Binding-site contacts:
Ligand atom C6 contacts residue SER430 of chain 32.A at 4.2 Å.
Ligand atom P contacts residue LYS439 of chain 32.A at 3.3 Å.
Ligand atom C6 contacts residue HIS428 of chain 32.A at 4.2 Å.
Ligand atom C2 contacts residue HIS428 of chain 32.A at 3.8 Å.
Ligand atom O3' contacts residue GLY437 of chain 32.A at 3.9 Å.
Ligand atom C8 contacts residue PRO218 of chain 32.A at 4.2 Å (hydrophobic).
Ligand atom N9 contacts residue VAL217 of chain 32.A at 4.4 Å.
Ligand atom N7 contacts residue PRO429 of chain 32.A at 4.3 Å.
Ligand atom C4 contacts residue PRO218 of chain 32.A at 4.1 Å (hydrophobic).
Ligand atom N9 contacts residue PRO429 of chain 32.A at 4.3 Å.
Ligand atom C2' contacts residue GLU215 of chain 32.A at 3.6 Å.
Ligand atom N6 contacts residue ASP407 of chain 32.A at 3.6 Å (salt-bridge).
Ligand atom N1 contacts residue HIS428 of chain 32.A at 3.3 Å.
Ligand atom C2' contacts residue GLY437 of chain 32.A at 2.8 Å.
Ligand atom N3 contacts residue PRO429 of chain 32.A at 4.4 Å.
Ligand atom N7 contacts residue PRO218 of chain 32.A at 4.0 Å.
Ligand atom N7 contacts residue VAL217 of chain 32.A at 3.7 Å.
Ligand atom C3' contacts residue GLY437 of chain 32.A at 3.9 Å.
Ligand atom O2P contacts residue HIS426 of chain 32.A at 3.6 Å.
Ligand atom O5' contacts residue LYS439 of chain 32.A at 3.8 Å.
Ligand atom O3' contacts residue ILE420 of chain 32.A at 4.2 Å.
Ligand atom N9 contacts residue GLY437 of chain 32.A at 3.3 Å (h-bond).
Ligand atom P contacts residue HIS426 of chain 32.A at 3.9 Å.
Ligand atom N7 contacts residue GLY437 of chain 32.A at 3.5 Å (h-bond).
Ligand atom C8 contacts residue GLY437 of chain 32.A at 2.8 Å.
Ligand atom C2' contacts residue ASP216 of chain 32.A at 4.3 Å.
Ligand atom C8 contacts residue VAL217 of chain 32.A at 3.5 Å (hydrophobic).
Ligand atom O1P contacts residue HIS426 of chain 32.A at 2.7 Å (h-bond).
Ligand atom C5 contacts residue PRO218 of chain 32.A at 4.0 Å (hydrophobic).
Ligand atom N6 contacts residue HIS428 of chain 32.A at 4.0 Å.
Ligand atom N6 contacts residue SER430 of chain 32.A at 3.7 Å.
Ligand atom N9 contacts residue PRO218 of chain 32.A at 4.2 Å.
Ligand atom O3' contacts residue GLU215 of chain 32.A at 3.5 Å (salt-bridge).
Ligand atom C6 contacts residue PRO218 of chain 32.A at 4.2 Å (hydrophobic).
Ligand atom O1P contacts residue LYS439 of chain 32.A at 2.6 Å.
Ligand atom C8 contacts residue PRO429 of chain 32.A at 4.3 Å (hydrophobic).
Ligand atom O3' contacts residue LYS439 of chain 32.A at 3.5 Å.
Ligand atom O3P contacts residue LYS439 of chain 32.A at 2.9 Å.
Ligand atom C3' contacts residue GLU215 of chain 32.A at 3.3 Å.
Ligand atom C1' contacts residue GLY437 of chain 32.A at 3.3 Å.

Sequence of chain 32.A:
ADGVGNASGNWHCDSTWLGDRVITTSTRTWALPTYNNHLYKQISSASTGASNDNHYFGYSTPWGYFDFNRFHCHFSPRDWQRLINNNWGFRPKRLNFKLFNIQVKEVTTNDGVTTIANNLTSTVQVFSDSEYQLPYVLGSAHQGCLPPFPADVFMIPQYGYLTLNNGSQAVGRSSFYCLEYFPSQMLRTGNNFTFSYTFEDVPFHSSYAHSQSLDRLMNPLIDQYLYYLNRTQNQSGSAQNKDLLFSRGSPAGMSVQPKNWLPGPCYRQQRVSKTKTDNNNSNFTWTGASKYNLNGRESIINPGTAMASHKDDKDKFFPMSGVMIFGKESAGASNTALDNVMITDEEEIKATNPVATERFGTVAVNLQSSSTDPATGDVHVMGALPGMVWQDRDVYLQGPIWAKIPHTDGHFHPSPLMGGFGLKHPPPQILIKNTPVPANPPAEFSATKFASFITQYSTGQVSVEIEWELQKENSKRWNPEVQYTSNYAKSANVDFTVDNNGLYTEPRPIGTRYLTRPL

This protein binds this small molecule.
Small molecule (SMILES): Nc1ncnc2c1ncn2[C@@H]1C[C@@H](O)[C@@H](COP(=O)(O)O)O1